Sequence of chain 1.B:
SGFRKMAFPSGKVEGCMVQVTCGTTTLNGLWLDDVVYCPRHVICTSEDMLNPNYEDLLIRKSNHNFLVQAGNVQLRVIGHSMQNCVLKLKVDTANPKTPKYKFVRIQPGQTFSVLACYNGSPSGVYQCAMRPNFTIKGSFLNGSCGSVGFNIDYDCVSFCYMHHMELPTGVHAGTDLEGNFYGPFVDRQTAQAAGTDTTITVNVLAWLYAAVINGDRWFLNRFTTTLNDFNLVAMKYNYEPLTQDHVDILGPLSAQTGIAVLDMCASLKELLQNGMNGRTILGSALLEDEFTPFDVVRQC

Sequence of chain 1.A:
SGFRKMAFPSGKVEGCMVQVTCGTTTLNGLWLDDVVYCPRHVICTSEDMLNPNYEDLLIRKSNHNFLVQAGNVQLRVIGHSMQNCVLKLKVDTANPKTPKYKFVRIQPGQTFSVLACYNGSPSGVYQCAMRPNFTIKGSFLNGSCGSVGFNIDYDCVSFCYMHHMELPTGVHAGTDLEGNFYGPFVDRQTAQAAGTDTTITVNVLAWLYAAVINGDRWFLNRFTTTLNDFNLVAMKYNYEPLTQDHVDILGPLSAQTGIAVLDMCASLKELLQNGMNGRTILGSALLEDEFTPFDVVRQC

The protein below binds the small molecule below.
Small molecule (SMILES): CC(C)(C)NC(=O)N[C@H](C(=O)N1CC2(C[C@H]1C(=O)N[C@H](C#N)C[C@@H]1CCNC1=O)SCCS2)C(C)(C)C

Binding-site contacts:
Ligand atom C12 contacts residue ARG188 of chain 1.A at 3.7 Å.
Ligand atom C7 contacts residue GLU166 of chain 1.A at 3.6 Å.
Ligand atom C24 contacts residue ARG188 of chain 1.A at 3.6 Å.
Ligand atom C12 contacts residue ASP187 of chain 1.A at 3.9 Å.
Ligand atom C7 contacts residue HIS163 of chain 1.A at 3.8 Å.
Ligand atom O2 contacts residue HIS163 of chain 1.A at 2.6 Å (h-bond).
Ligand atom N3 contacts residue SER144 of chain 1.A at 3.7 Å.
Ligand atom N3 contacts residue GLY143 of chain 1.A at 3.6 Å (h-bond).
Ligand atom C2 contacts residue CYS145 of chain 1.A at 2.9 Å (hydrophobic).
Ligand atom C15 contacts residue MET165 of chain 1.A at 3.8 Å (hydrophobic).
Ligand atom C3 contacts residue CYS145 of chain 1.A at 3.5 Å (hydrophobic).
Ligand atom O2 contacts residue GLU166 of chain 1.A at 3.6 Å.
Ligand atom O1 contacts residue HIS41 of chain 1.A at 3.7 Å.
Ligand atom O4 contacts residue GLU166 of chain 1.A at 3.1 Å (salt-bridge).
Ligand atom C20 contacts residue GLU166 of chain 1.A at 3.9 Å.
Ligand atom N1 contacts residue HIS164 of chain 1.A at 3.6 Å (h-bond).
Ligand atom O4 contacts residue MET165 of chain 1.A at 3.2 Å.
Ligand atom C17 contacts residue GLU166 of chain 1.A at 3.6 Å.
Ligand atom C9 contacts residue MET165 of chain 1.A at 3.8 Å (hydrophobic).
Ligand atom N2 contacts residue PHE140 of chain 1.A at 3.3 Å (h-bond).
Ligand atom C6 contacts residue ASN142 of chain 1.A at 3.9 Å.
Ligand atom C6 contacts residue GLU166 of chain 1.A at 3.3 Å.
Ligand atom N1 contacts residue CYS145 of chain 1.A at 3.2 Å (h-bond).
Ligand atom C1 contacts residue HIS164 of chain 1.A at 3.7 Å.
Ligand atom C10 contacts residue HIS41 of chain 1.A at 3.5 Å.
Ligand atom C1 contacts residue CYS145 of chain 1.A at 3.7 Å (hydrophobic).
Ligand atom O2 contacts residue PHE140 of chain 1.A at 3.7 Å.
Ligand atom O2 contacts residue HIS172 of chain 1.A at 3.6 Å.
Ligand atom C9 contacts residue HIS164 of chain 1.A at 3.4 Å.
Ligand atom N5 contacts residue GLU166 of chain 1.A at 3.0 Å (salt-bridge).
Ligand atom N3 contacts residue CYS145 of chain 1.A at 2.3 Å (h-bond).
Ligand atom C5 contacts residue ASN142 of chain 1.A at 3.0 Å.
Ligand atom N6 contacts residue GLU166 of chain 1.A at 3.2 Å (salt-bridge).
Ligand atom C25 contacts residue LEU167 of chain 1.A at 3.7 Å (hydrophobic).
Ligand atom N2 contacts residue GLU166 of chain 1.A at 2.7 Å (salt-bridge).
Ligand atom C13 contacts residue ASP187 of chain 1.A at 3.9 Å.
Ligand atom C24 contacts residue GLN189 of chain 1.A at 3.7 Å.
Ligand atom C24 contacts residue GLN192 of chain 1.A at 3.8 Å.
Ligand atom O3 contacts residue GLN189 of chain 1.A at 3.5 Å.
Ligand atom C8 contacts residue CYS145 of chain 1.A at 1.8 Å (hydrophobic).